Sequence of chain 6.OA:
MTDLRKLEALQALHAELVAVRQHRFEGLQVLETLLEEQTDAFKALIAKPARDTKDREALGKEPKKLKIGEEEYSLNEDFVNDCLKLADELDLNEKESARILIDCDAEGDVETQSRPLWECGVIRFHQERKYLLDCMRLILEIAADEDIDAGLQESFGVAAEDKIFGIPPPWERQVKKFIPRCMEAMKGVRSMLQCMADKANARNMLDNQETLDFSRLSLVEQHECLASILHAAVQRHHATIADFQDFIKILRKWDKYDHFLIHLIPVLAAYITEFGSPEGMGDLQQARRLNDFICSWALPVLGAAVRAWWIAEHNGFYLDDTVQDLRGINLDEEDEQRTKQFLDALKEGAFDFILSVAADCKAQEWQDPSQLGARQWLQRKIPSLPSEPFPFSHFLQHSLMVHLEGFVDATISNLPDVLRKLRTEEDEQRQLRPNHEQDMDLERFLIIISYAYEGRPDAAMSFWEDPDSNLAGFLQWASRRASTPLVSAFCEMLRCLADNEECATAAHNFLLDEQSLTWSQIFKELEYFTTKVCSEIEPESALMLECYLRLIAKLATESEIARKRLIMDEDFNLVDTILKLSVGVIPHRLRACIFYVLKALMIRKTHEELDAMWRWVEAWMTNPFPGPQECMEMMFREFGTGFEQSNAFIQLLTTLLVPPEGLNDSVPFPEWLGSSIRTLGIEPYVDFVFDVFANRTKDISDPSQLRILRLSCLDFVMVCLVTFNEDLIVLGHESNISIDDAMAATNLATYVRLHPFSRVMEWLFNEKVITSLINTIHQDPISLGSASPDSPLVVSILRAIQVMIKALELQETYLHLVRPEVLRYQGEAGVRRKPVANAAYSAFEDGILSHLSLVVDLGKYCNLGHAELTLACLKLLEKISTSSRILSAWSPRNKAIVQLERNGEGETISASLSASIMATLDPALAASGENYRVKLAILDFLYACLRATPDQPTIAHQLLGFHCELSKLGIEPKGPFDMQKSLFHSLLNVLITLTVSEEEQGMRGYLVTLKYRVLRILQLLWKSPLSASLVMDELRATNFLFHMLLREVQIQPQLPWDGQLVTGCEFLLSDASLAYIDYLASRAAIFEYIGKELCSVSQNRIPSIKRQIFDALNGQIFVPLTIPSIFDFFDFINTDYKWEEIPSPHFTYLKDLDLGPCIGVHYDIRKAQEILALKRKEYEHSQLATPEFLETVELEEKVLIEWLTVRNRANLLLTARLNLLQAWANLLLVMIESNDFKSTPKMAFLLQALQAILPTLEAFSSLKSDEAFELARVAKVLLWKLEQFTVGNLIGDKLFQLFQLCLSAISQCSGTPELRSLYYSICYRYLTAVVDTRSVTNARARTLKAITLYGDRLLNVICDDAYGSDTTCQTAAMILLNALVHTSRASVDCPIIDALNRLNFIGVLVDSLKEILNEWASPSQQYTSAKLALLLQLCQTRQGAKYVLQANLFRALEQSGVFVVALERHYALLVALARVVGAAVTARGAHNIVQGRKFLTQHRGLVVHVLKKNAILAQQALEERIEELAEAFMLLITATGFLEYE

Binding-site contacts:
Ligand atom CG2 contacts residue GLN1063 of chain 6.OA at 3.3 Å.
Ligand atom CD2 contacts residue PHE1125 of chain 6.OA at 4.2 Å (hydrophobic).
Ligand atom CG contacts residue ASN1072 of chain 6.OA at 4.2 Å.
Ligand atom CD1 contacts residue ASN1122 of chain 6.OA at 4.3 Å.
Ligand atom OH contacts residue GLN1063 of chain 6.OA at 3.7 Å.
Ligand atom CD1 contacts residue PHE1125 of chain 6.OA at 3.6 Å (hydrophobic).
Ligand atom CG contacts residue ALA1120 of chain 6.OA at 4.4 Å (hydrophobic).
Ligand atom CD2 contacts residue LEU1129 of chain 6.OA at 4.2 Å (hydrophobic).
Ligand atom C contacts residue VAL1202 of chain 6.OA at 4.2 Å (hydrophobic).
Ligand atom CD2 contacts residue ALA1120 of chain 6.OA at 3.5 Å (hydrophobic).
Ligand atom CE1 contacts residue THR1121 of chain 6.OA at 3.9 Å.
Ligand atom CD2 contacts residue THR1121 of chain 6.OA at 4.0 Å.
Ligand atom CD1 contacts residue ASN1072 of chain 6.OA at 4.0 Å.
Ligand atom CD2 contacts residue HIS1126 of chain 6.OA at 3.4 Å.
Ligand atom CZ contacts residue ASN1072 of chain 6.OA at 3.5 Å.
Ligand atom CE1 contacts residue ASN1072 of chain 6.OA at 3.3 Å.
Ligand atom OH contacts residue HIS1068 of chain 6.OA at 3.8 Å.
Ligand atom O contacts residue GLN1063 of chain 6.OA at 2.9 Å (h-bond).
Ligand atom C contacts residue GLN1063 of chain 6.OA at 3.9 Å.
Ligand atom CE2 contacts residue GLN1063 of chain 6.OA at 3.3 Å.
Ligand atom CD2 contacts residue GLN1063 of chain 6.OA at 3.6 Å.
Ligand atom CD2 contacts residue THR1121 of chain 6.OA at 4.3 Å.
Ligand atom C contacts residue HIS1126 of chain 6.OA at 4.0 Å.
Ligand atom CA contacts residue HIS1126 of chain 6.OA at 4.3 Å.
Ligand atom CA contacts residue GLN1063 of chain 6.OA at 4.3 Å.
Ligand atom CD1 contacts residue GLN1063 of chain 6.OA at 3.8 Å.
Ligand atom CG contacts residue GLN1063 of chain 6.OA at 4.3 Å.
Ligand atom CD1 contacts residue ALA1120 of chain 6.OA at 4.3 Å (hydrophobic).
Ligand atom CZ contacts residue GLN1063 of chain 6.OA at 4.1 Å.
Ligand atom CE2 contacts residue ASN1072 of chain 6.OA at 4.4 Å.
Ligand atom CG contacts residue THR1121 of chain 6.OA at 3.3 Å.
Ligand atom O contacts residue THR1121 of chain 6.OA at 4.0 Å.
Ligand atom CB contacts residue THR1121 of chain 6.OA at 3.3 Å.
Ligand atom SD contacts residue ASN1072 of chain 6.OA at 3.7 Å.
Ligand atom CB contacts residue GLN1063 of chain 6.OA at 4.5 Å.
Ligand atom CD1 contacts residue THR1121 of chain 6.OA at 3.0 Å.
Ligand atom O contacts residue VAL1202 of chain 6.OA at 3.2 Å.
Ligand atom OH contacts residue ASN1072 of chain 6.OA at 3.1 Å (h-bond).
Ligand atom CG contacts residue HIS1126 of chain 6.OA at 4.3 Å.
Ligand atom O contacts residue HIS1126 of chain 6.OA at 3.3 Å (h-bond).

A small-molecule ligand and the protein it binds are described below.
Small molecule (SMILES): CC[C@H](C)[C@H](N)C(=O)N[C@@H](CC(C)C)C(=O)N1CCC[C@H]1C(=O)N[C@@H](CCSC)C(=O)N[C@@H](Cc1ccc(O)cc1)C(=O)N[C@@H](CCCCN)C(=O)N[C@@H](CC(C)C)C(=O)N[C@@H](CO)C(=O)N1CCC[C@H]1C=O